Binding-site contacts:
Ligand atom N1 contacts residue CSS557 of chain 1.C at 3.9 Å.
Ligand atom O3 contacts residue CYS560 of chain 1.C at 3.8 Å.
Ligand atom N1 contacts residue CYS560 of chain 1.C at 3.5 Å.
Ligand atom C2 contacts residue ALA488 of chain 1.C at 3.9 Å (hydrophobic).
Ligand atom C1 contacts residue ARG490 of chain 1.C at 3.6 Å.
Ligand atom FE contacts residue CYS560 of chain 1.C at 2.3 Å.
Ligand atom N2 contacts residue PRO489 of chain 1.C at 3.4 Å.
Ligand atom C1 contacts residue CSS557 of chain 1.C at 3.6 Å.
Ligand atom C1 contacts residue VAL511 of chain 1.C at 3.8 Å (hydrophobic).
Ligand atom C2 contacts residue CSX89 of chain 1.C at 3.0 Å.
Ligand atom FE contacts residue CSS557 of chain 1.C at 2.9 Å.
Ligand atom C3 contacts residue PRO512 of chain 1.C at 3.7 Å (hydrophobic).
Ligand atom C2 contacts residue CSS557 of chain 1.C at 3.3 Å.
Ligand atom FE contacts residue CSX89 of chain 1.C at 2.3 Å.
Ligand atom O3 contacts residue ALA488 of chain 1.C at 3.8 Å.
Ligand atom N1 contacts residue PRO512 of chain 1.C at 3.6 Å.
Ligand atom C1 contacts residue SER513 of chain 1.C at 3.7 Å.
Ligand atom C3 contacts residue VAL92 of chain 1.C at 3.8 Å (hydrophobic).
Ligand atom C1 contacts residue CYS560 of chain 1.C at 3.0 Å (hydrophobic).
Ligand atom N2 contacts residue ALA488 of chain 1.C at 3.4 Å.
Ligand atom O3 contacts residue HIS93 of chain 1.C at 3.5 Å (h-bond).
Ligand atom FE contacts residue NI1 of chain 1.Q at 2.9 Å.
Ligand atom O3 contacts residue PRO512 of chain 1.C at 3.4 Å.
Ligand atom C3 contacts residue CSX89 of chain 1.C at 3.0 Å.
Ligand atom O3 contacts residue VAL511 of chain 1.C at 3.4 Å.
Ligand atom C3 contacts residue CYS560 of chain 1.C at 3.0 Å (hydrophobic).
Ligand atom O3 contacts residue VAL92 of chain 1.C at 3.5 Å.
Ligand atom O3 contacts residue CSX89 of chain 1.C at 3.9 Å.
Ligand atom N1 contacts residue VAL511 of chain 1.C at 3.8 Å.
Ligand atom N1 contacts residue SER513 of chain 1.C at 2.7 Å (h-bond).
Ligand atom N2 contacts residue CSS557 of chain 1.C at 4.0 Å.
Ligand atom N2 contacts residue ARG490 of chain 1.C at 2.9 Å (salt-bridge).
Ligand atom C2 contacts residue ARG490 of chain 1.C at 3.5 Å.
Ligand atom C3 contacts residue VAL511 of chain 1.C at 3.5 Å (hydrophobic).
Ligand atom C1 contacts residue PRO512 of chain 1.C at 3.7 Å (hydrophobic).
Ligand atom C3 contacts residue HIS93 of chain 1.C at 3.5 Å.
Ligand atom N2 contacts residue CSX89 of chain 1.C at 3.5 Å.
Ligand atom O3 contacts residue LEU493 of chain 1.C at 3.5 Å.
Ligand atom C1 contacts residue NI1 of chain 1.Q at 3.9 Å.
Ligand atom N1 contacts residue ARG490 of chain 1.C at 3.7 Å.

A small-molecule ligand and the protein it binds are described below.
Small molecule (SMILES): N#C[Fe](=C=O)C#N

Sequence of chain 1.C:
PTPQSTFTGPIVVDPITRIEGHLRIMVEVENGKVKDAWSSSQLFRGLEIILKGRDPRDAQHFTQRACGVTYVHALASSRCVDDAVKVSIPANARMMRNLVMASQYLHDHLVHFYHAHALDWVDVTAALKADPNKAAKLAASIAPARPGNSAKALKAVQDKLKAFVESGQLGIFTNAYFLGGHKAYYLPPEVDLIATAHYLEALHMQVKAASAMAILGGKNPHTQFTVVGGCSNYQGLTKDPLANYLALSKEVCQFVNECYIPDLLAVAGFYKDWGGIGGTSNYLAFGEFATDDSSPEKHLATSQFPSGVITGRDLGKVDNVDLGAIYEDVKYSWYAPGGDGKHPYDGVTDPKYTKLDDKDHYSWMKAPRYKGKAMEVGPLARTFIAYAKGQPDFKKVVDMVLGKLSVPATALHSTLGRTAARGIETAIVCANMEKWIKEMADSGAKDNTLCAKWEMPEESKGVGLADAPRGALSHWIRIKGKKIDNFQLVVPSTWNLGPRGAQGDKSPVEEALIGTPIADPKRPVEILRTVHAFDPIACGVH